Binding-site contacts:
Ligand atom C2 contacts residue THR680 of chain 1.A at 2.0 Å.
Ligand atom C4 contacts residue THR680 of chain 1.A at 3.2 Å.
Ligand atom C1 contacts residue SER679 of chain 1.A at 3.7 Å.
Ligand atom O2 contacts residue THR680 of chain 1.A at 3.4 Å (h-bond).
Ligand atom O5 contacts residue SER679 of chain 1.A at 4.2 Å.
Ligand atom C3 contacts residue THR680 of chain 1.A at 2.4 Å.
Ligand atom C6 contacts residue THR680 of chain 1.A at 4.3 Å.
Ligand atom O5 contacts residue VAL645 of chain 1.A at 4.3 Å.
Ligand atom O5 contacts residue THR680 of chain 1.A at 2.4 Å (h-bond).
Ligand atom C2 contacts residue SER679 of chain 1.A at 4.4 Å.
Ligand atom C1 contacts residue THR680 of chain 1.A at 1.4 Å.
Ligand atom O4 contacts residue THR680 of chain 1.A at 4.2 Å.
Ligand atom C5 contacts residue THR680 of chain 1.A at 2.9 Å.
Ligand atom O3 contacts residue THR680 of chain 1.A at 3.7 Å.

Sequence of chain 1.A:
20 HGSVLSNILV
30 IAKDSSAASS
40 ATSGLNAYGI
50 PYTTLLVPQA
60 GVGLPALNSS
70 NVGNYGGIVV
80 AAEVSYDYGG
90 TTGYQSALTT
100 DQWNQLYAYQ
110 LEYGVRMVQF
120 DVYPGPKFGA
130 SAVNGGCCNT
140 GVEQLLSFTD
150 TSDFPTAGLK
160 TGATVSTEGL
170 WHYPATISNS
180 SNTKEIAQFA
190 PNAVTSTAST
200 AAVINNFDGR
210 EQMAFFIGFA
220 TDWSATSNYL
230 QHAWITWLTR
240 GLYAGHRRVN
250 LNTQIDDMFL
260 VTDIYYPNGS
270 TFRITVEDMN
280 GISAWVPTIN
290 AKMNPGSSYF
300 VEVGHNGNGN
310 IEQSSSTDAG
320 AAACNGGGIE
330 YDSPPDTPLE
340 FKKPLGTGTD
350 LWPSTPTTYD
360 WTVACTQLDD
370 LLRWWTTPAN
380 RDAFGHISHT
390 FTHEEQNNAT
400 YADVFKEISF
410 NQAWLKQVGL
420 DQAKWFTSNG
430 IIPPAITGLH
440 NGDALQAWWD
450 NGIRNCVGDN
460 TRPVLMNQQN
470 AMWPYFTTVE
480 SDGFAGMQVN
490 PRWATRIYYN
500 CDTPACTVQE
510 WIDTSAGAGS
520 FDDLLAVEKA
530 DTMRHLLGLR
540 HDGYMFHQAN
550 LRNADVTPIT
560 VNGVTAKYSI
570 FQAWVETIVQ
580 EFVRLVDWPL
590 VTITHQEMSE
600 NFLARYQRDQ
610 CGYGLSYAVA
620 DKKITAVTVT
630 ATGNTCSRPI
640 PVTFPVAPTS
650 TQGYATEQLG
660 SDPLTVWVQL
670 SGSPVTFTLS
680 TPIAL

A protein and the small-molecule ligand that binds it are described below.
Small molecule (SMILES): OC[C@H]1O[C@H](O)[C@@H](O)[C@@H](O)[C@@H]1O